Sequence of chain 1.J:
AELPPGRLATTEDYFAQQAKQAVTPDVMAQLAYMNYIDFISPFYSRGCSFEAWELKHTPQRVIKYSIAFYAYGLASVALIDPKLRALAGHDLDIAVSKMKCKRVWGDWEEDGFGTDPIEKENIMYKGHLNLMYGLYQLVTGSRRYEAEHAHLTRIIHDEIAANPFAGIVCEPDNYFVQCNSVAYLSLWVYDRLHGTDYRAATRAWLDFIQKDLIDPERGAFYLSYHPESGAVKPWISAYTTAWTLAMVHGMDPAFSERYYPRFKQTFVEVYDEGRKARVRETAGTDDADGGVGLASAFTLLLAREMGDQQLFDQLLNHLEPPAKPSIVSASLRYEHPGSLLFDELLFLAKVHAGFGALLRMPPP

Sequence of chain 1.H:
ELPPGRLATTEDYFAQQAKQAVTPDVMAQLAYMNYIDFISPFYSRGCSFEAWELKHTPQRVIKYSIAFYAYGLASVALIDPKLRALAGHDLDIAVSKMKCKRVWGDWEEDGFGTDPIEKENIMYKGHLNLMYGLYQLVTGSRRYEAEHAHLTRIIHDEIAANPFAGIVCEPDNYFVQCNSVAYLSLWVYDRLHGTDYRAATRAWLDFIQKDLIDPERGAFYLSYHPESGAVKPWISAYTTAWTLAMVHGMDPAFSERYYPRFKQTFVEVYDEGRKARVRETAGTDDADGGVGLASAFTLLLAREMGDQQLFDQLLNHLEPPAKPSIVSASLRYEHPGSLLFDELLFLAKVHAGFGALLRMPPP

Binding-site contacts:
Ligand atom C1 contacts residue CYS180 of chain 1.H at 4.2 Å (hydrophobic).
Ligand atom C2 contacts residue PHE177 of chain 1.H at 4.2 Å (hydrophobic).
Ligand atom C2 contacts residue MET125 of chain 1.H at 3.9 Å (hydrophobic).
Ligand atom C5 contacts residue CYS180 of chain 1.H at 3.6 Å (hydrophobic).
Ligand atom C4 contacts residue PHE177 of chain 1.H at 3.5 Å (hydrophobic).
Ligand atom C8 contacts residue ASP39 of chain 1.J at 4.1 Å.
Ligand atom C7 contacts residue TYR66 of chain 1.H at 3.6 Å (hydrophobic).
Ligand atom C7 contacts residue TRP244 of chain 1.H at 3.8 Å (hydrophobic).
Ligand atom C5 contacts residue MET125 of chain 1.H at 3.9 Å (hydrophobic).
Ligand atom C8 contacts residue TYR240 of chain 1.H at 4.1 Å (hydrophobic).
Ligand atom C3 contacts residue TYR45 of chain 1.J at 4.1 Å (hydrophobic).
Ligand atom C4 contacts residue ASP39 of chain 1.J at 3.3 Å.
Ligand atom C4 contacts residue GLN179 of chain 1.H at 3.7 Å.
Ligand atom C6 contacts residue TRP244 of chain 1.H at 4.1 Å (hydrophobic).
Ligand atom C1 contacts residue TYR45 of chain 1.J at 3.0 Å (hydrophobic).
Ligand atom C2 contacts residue CYS171 of chain 1.H at 3.9 Å (hydrophobic).
Ligand atom C6 contacts residue ASP39 of chain 1.J at 3.5 Å.
Ligand atom C1 contacts residue GLU172 of chain 1.H at 3.7 Å.
Ligand atom C2 contacts residue CYS180 of chain 1.H at 3.5 Å (hydrophobic).
Ligand atom C3 contacts residue TYR66 of chain 1.H at 3.7 Å (hydrophobic).
Ligand atom C4 contacts residue TYR240 of chain 1.H at 4.0 Å (hydrophobic).
Ligand atom C3 contacts residue CYS180 of chain 1.H at 3.5 Å (hydrophobic).
Ligand atom C1 contacts residue CYS171 of chain 1.H at 3.4 Å (hydrophobic).
Ligand atom C9 contacts residue LEU342 of chain 1.H at 4.1 Å (hydrophobic).
Ligand atom C6 contacts residue TYR240 of chain 1.H at 3.1 Å (hydrophobic).
Ligand atom C2 contacts residue TYR66 of chain 1.H at 3.5 Å (hydrophobic).
Ligand atom C6 contacts residue GLN179 of chain 1.H at 3.9 Å.
Ligand atom C7 contacts residue TYR240 of chain 1.H at 3.8 Å (hydrophobic).
Ligand atom C10 contacts residue VAL293 of chain 1.H at 3.9 Å (hydrophobic).
Ligand atom C5 contacts residue TYR66 of chain 1.H at 3.1 Å (hydrophobic).
Ligand atom C9 contacts residue LEU295 of chain 1.H at 3.9 Å (hydrophobic).
Ligand atom C8 contacts residue TYR66 of chain 1.H at 4.1 Å (hydrophobic).
Ligand atom C10 contacts residue ASP39 of chain 1.J at 3.3 Å.
Ligand atom C6 contacts residue TYR66 of chain 1.H at 3.9 Å (hydrophobic).
Ligand atom C1 contacts residue PHE177 of chain 1.H at 3.4 Å (hydrophobic).
Ligand atom C4 contacts residue TYR45 of chain 1.J at 3.8 Å (hydrophobic).
Ligand atom C9 contacts residue TYR66 of chain 1.H at 4.0 Å (hydrophobic).
Ligand atom C10 contacts residue PHE40 of chain 1.J at 3.7 Å (hydrophobic).
Ligand atom C10 contacts residue TYR240 of chain 1.H at 4.1 Å (hydrophobic).
Ligand atom C2 contacts residue TYR45 of chain 1.J at 3.7 Å (hydrophobic).

A small-molecule ligand and the protein it binds are described below.
Small molecule (SMILES): C=CC(=C)CCCC(C)C